Binding-site contacts:
Ligand atom C12 contacts residue HEM1 of chain 1.C at 3.8 Å.
Ligand atom C3 contacts residue VAL239 of chain 1.A at 3.6 Å (hydrophobic).
Ligand atom C7 contacts residue LEU236 of chain 1.A at 3.6 Å (hydrophobic).
Ligand atom N2 contacts residue GLN68 of chain 1.A at 3.8 Å.
Ligand atom O contacts residue ILE90 of chain 1.A at 3.5 Å.
Ligand atom N contacts residue LEU80 of chain 1.A at 2.9 Å (h-bond).
Ligand atom C9 contacts residue SER235 of chain 1.A at 3.6 Å.
Ligand atom N1 contacts residue GLN68 of chain 1.A at 3.4 Å (h-bond).
Ligand atom O1 contacts residue QRP1 of chain 1.D at 3.9 Å.
Ligand atom C12 contacts residue QRP1 of chain 1.D at 3.8 Å.
Ligand atom C11 contacts residue GLN68 of chain 1.A at 3.5 Å.
Ligand atom C15 contacts residue LYS292 of chain 1.A at 4.0 Å.
Ligand atom O1 contacts residue LYS292 of chain 1.A at 2.8 Å (salt-bridge).
Ligand atom C5 contacts residue LEU80 of chain 1.A at 3.1 Å (hydrophobic).
Ligand atom C41 contacts residue PHE391 of chain 1.A at 3.7 Å (hydrophobic).
Ligand atom C42 contacts residue PHE391 of chain 1.A at 3.6 Å (hydrophobic).
Ligand atom C10 contacts residue LEU80 of chain 1.A at 3.0 Å (hydrophobic).
Ligand atom C35 contacts residue QRP1 of chain 1.D at 3.9 Å.
Ligand atom O contacts residue LEU236 of chain 1.A at 3.6 Å.
Ligand atom C11 contacts residue HEM1 of chain 1.C at 3.8 Å.
Ligand atom C40 contacts residue QRP1 of chain 1.D at 3.8 Å.
Ligand atom O1 contacts residue GLN68 of chain 1.A at 3.4 Å.
Ligand atom C contacts residue HEM1 of chain 1.C at 3.8 Å.
Ligand atom C8 contacts residue GLU232 of chain 1.A at 3.9 Å.
Ligand atom C37 contacts residue QRP1 of chain 1.D at 3.9 Å.
Ligand atom N2 contacts residue HEM1 of chain 1.C at 3.0 Å (h-bond).
Ligand atom C35 contacts residue HEM1 of chain 1.C at 3.9 Å.
Ligand atom O contacts residue HEM1 of chain 1.C at 3.6 Å.
Ligand atom C42 contacts residue VAL239 of chain 1.A at 3.6 Å (hydrophobic).
Ligand atom C8 contacts residue LEU236 of chain 1.A at 3.5 Å (hydrophobic).
Ligand atom C2 contacts residue LEU236 of chain 1.A at 4.0 Å (hydrophobic).
Ligand atom C8 contacts residue SER235 of chain 1.A at 3.9 Å.
Ligand atom C39 contacts residue QRP1 of chain 1.D at 3.4 Å.
Ligand atom C40 contacts residue LEU80 of chain 1.A at 3.8 Å (hydrophobic).
Ligand atom N36 contacts residue QRP1 of chain 1.D at 3.8 Å.
Ligand atom C7 contacts residue VAL239 of chain 1.A at 3.9 Å (hydrophobic).
Ligand atom C1 contacts residue GLN68 of chain 1.A at 3.7 Å.
Ligand atom C15 contacts residue GLN68 of chain 1.A at 3.4 Å.
Ligand atom C6 contacts residue VAL239 of chain 1.A at 3.6 Å (hydrophobic).
Ligand atom C2 contacts residue VAL239 of chain 1.A at 3.9 Å (hydrophobic).

This small molecule binds to this protein.
Small molecule (SMILES): O=C1N[C@@H](Cc2c[nH]c3ccccc23)C(=O)N[C@H]1Cc1c[nH]c2ccccc12

Sequence of chain 1.A:
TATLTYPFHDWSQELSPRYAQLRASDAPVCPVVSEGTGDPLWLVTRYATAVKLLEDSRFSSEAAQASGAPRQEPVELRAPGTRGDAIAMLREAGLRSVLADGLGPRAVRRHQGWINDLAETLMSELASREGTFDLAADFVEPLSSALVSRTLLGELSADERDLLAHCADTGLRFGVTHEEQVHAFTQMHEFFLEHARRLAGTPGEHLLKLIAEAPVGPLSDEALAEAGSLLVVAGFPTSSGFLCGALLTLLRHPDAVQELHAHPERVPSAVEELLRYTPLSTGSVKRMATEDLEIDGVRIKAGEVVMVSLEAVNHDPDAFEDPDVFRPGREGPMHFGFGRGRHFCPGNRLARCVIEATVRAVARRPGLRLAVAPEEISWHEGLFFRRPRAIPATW